Binding-site contacts:
Ligand atom N1 contacts residue TRP374 of chain 26.A at 3.5 Å.
Ligand atom S1 contacts residue LYS215 of chain 26.A at 4.1 Å.
Ligand atom C1 contacts residue ARG224 of chain 26.A at 4.1 Å.
Ligand atom O1S contacts residue TRP374 of chain 26.A at 4.0 Å.
Ligand atom C2 contacts residue TRP374 of chain 26.A at 4.0 Å (hydrophobic).
Ligand atom O3S contacts residue ARG224 of chain 26.A at 3.8 Å.
Ligand atom C3 contacts residue ASP229 of chain 26.A at 4.4 Å.
Ligand atom C3 contacts residue TRP374 of chain 26.A at 4.0 Å (hydrophobic).
Ligand atom O1S contacts residue LYS215 of chain 26.A at 3.9 Å.
Ligand atom O1S contacts residue PHE223 of chain 26.A at 3.2 Å.
Ligand atom C1 contacts residue TRP374 of chain 26.A at 3.3 Å (hydrophobic).
Ligand atom S1 contacts residue TRP374 of chain 26.A at 4.4 Å.
Ligand atom O1S contacts residue GLY222 of chain 26.A at 3.0 Å (h-bond).
Ligand atom S1 contacts residue GLY222 of chain 26.A at 3.8 Å.
Ligand atom O2S contacts residue LYS215 of chain 26.A at 3.1 Å (salt-bridge).
Ligand atom O2S contacts residue GLY222 of chain 26.A at 3.4 Å (h-bond).
Ligand atom S1 contacts residue ARG224 of chain 26.A at 4.0 Å.
Ligand atom C2 contacts residue ARG224 of chain 26.A at 4.0 Å.
Ligand atom O1S contacts residue ARG224 of chain 26.A at 2.9 Å (salt-bridge).

A protein and the small-molecule ligand that binds it are described below.
Small molecule (SMILES): CCCCCCCCCCCC[N+](C)(C)CCCS(=O)(=O)O

Sequence of chain 26.A:
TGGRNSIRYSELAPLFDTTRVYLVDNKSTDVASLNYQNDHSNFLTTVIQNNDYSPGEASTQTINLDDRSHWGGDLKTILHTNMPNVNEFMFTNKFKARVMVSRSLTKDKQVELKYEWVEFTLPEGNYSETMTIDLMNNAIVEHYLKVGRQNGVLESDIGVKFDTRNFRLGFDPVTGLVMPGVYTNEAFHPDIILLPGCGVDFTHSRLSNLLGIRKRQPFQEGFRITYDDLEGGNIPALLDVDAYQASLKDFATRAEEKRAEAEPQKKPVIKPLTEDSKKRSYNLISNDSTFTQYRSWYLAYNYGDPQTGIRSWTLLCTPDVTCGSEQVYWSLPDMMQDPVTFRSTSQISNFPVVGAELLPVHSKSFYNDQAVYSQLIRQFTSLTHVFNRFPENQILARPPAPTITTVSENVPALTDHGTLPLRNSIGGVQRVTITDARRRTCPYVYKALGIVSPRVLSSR